Sequence of chain 60.G:
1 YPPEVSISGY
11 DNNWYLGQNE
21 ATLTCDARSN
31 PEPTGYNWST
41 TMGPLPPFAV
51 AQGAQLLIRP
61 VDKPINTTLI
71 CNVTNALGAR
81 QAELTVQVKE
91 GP

Binding-site contacts:
Ligand atom C3 contacts residue ASN66 of chain 60.G at 3.6 Å.
Ligand atom N2 contacts residue PRO64 of chain 60.G at 4.3 Å.
Ligand atom C7 contacts residue ASN66 of chain 60.G at 4.0 Å.
Ligand atom C4 contacts residue ASN66 of chain 60.G at 4.0 Å.
Ligand atom C1 contacts residue ASN66 of chain 60.G at 1.4 Å.
Ligand atom C8 contacts residue PRO64 of chain 60.G at 3.4 Å (hydrophobic).
Ligand atom C2 contacts residue ASN66 of chain 60.G at 2.2 Å.
Ligand atom C5 contacts residue ASN66 of chain 60.G at 3.5 Å.
Ligand atom O7 contacts residue PRO64 of chain 60.G at 3.9 Å.
Ligand atom C7 contacts residue PRO64 of chain 60.G at 3.8 Å (hydrophobic).
Ligand atom N2 contacts residue ILE65 of chain 60.G at 4.4 Å.
Ligand atom N2 contacts residue ASN66 of chain 60.G at 2.8 Å (h-bond).
Ligand atom O7 contacts residue ASN66 of chain 60.G at 4.3 Å.
Ligand atom O5 contacts residue ASN66 of chain 60.G at 2.2 Å (h-bond).
Ligand atom C8 contacts residue GLN87 of chain 60.G at 4.5 Å.

A protein and the small-molecule ligand that binds it are described below.
Small molecule (SMILES): CC(=O)N[C@H]1[C@H](O[C@H]2[C@H](O)[C@@H](NC(C)=O)CO[C@@H]2CO[C@@H]2O[C@@H](C)[C@@H](O)[C@@H](O)[C@@H]2O)O[C@H](CO)[C@@H](O[C@@H]2O[C@H](CO)[C@@H](O)[C@H](O)[C@@H]2O)[C@@H]1O